Binding-site contacts:
Ligand atom O5' contacts residue ASN133 of chain 12.C at 2.9 Å (h-bond).
Ligand atom O2 contacts residue LEU93 of chain 12.C at 1.9 Å (h-bond).
Ligand atom C2 contacts residue GLY113 of chain 12.C at 2.8 Å.
Ligand atom C4 contacts residue GLY113 of chain 12.C at 1.2 Å.
Ligand atom O4' contacts residue TRP95 of chain 12.C at 2.8 Å (h-bond).
Ligand atom O4 contacts residue GLY113 of chain 12.C at 2.0 Å.
Ligand atom O2' contacts residue TRP95 of chain 12.C at 2.5 Å.
Ligand atom C6 contacts residue VAL94 of chain 12.C at 1.8 Å (hydrophobic).
Ligand atom O4 contacts residue LEU114 of chain 12.C at 2.8 Å (h-bond).
Ligand atom C5 contacts residue VAL94 of chain 12.C at 2.5 Å (hydrophobic).
Ligand atom C4 contacts residue LEU114 of chain 12.C at 2.8 Å (hydrophobic).
Ligand atom C4' contacts residue TRP95 of chain 12.C at 3.0 Å (hydrophobic).
Ligand atom C6 contacts residue TYR111 of chain 12.C at 3.1 Å (hydrophobic).
Ligand atom C1' contacts residue TRP95 of chain 12.C at 2.4 Å (hydrophobic).
Ligand atom N3 contacts residue GLY113 of chain 12.C at 2.1 Å.
Ligand atom O4 contacts residue VAL107 of chain 12.C at 1.8 Å.
Ligand atom N3 contacts residue VAL107 of chain 12.C at 2.9 Å.
Ligand atom N3 contacts residue LEU114 of chain 12.C at 2.9 Å (h-bond).
Ligand atom C5 contacts residue GLY112 of chain 12.C at 2.6 Å.
Ligand atom OP1 contacts residue ASN136 of chain 12.C at 2.4 Å (h-bond).
Ligand atom C6 contacts residue GLY112 of chain 12.C at 2.2 Å.
Ligand atom O3' contacts residue GLU131 of chain 12.C at 2.8 Å (salt-bridge).
Ligand atom N3 contacts residue VAL94 of chain 12.C at 2.3 Å.
Ligand atom N1 contacts residue VAL94 of chain 12.C at 1.9 Å.
Ligand atom O2 contacts residue VAL94 of chain 12.C at 1.5 Å.
Ligand atom C5 contacts residue THR110 of chain 12.C at 2.9 Å.
Ligand atom C5 contacts residue GLY113 of chain 12.C at 1.2 Å.
Ligand atom C4 contacts residue LEU93 of chain 12.C at 2.9 Å (hydrophobic).
Ligand atom O4' contacts residue VAL94 of chain 12.C at 2.7 Å.
Ligand atom N1 contacts residue GLY112 of chain 12.C at 2.9 Å (h-bond).
Ligand atom C2 contacts residue VAL94 of chain 12.C at 1.7 Å (hydrophobic).
Ligand atom N3 contacts residue LEU93 of chain 12.C at 1.6 Å (h-bond).
Ligand atom C6 contacts residue GLY113 of chain 12.C at 1.8 Å.
Ligand atom O4 contacts residue GLU131 of chain 12.C at 2.6 Å (salt-bridge).
Ligand atom OP2 contacts residue ASN133 of chain 12.C at 2.5 Å.
Ligand atom C4 contacts residue VAL107 of chain 12.C at 2.6 Å (hydrophobic).
Ligand atom C2 contacts residue LEU93 of chain 12.C at 2.0 Å (hydrophobic).
Ligand atom C1' contacts residue VAL94 of chain 12.C at 2.6 Å (hydrophobic).
Ligand atom N1 contacts residue GLY113 of chain 12.C at 2.8 Å.
Ligand atom C4 contacts residue VAL94 of chain 12.C at 2.8 Å (hydrophobic).

Sequence of chain 12.C:
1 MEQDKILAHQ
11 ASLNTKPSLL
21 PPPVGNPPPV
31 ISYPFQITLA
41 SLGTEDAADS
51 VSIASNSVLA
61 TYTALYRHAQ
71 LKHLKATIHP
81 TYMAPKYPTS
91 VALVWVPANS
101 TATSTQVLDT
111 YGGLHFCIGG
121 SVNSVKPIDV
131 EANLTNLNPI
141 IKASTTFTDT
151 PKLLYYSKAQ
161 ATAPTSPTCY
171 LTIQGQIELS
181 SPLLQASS

Sequence of chain 12.D:
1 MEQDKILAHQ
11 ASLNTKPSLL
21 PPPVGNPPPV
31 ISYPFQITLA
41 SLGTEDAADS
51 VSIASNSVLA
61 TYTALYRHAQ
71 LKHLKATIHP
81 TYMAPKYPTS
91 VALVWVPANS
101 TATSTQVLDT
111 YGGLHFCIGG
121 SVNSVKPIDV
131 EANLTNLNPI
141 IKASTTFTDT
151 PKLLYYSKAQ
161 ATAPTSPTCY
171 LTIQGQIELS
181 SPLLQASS

A protein and the small-molecule ligand that binds it are described below.
Small molecule (SMILES): O=c1ccn([C@@H]2O[C@H](CO[P](=O)(O)O[C@H]3[C@@H](O)[C@H](n4ccc(=O)[nH]c4=O)O[C@@H]3COP(=O)(O)O)[C@@H](O)[C@H]2O)c(=O)[nH]1

Sequence of chain 13.C:
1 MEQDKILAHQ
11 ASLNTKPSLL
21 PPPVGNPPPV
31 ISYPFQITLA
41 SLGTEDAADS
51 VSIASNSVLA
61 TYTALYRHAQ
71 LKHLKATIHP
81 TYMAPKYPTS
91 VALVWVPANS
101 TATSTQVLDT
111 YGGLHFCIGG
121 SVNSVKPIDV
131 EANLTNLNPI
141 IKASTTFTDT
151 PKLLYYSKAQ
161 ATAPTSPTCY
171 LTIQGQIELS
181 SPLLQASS